Binding-site contacts:
Ligand atom C8 contacts residue C151 of chain 35.D at 3.7 Å.
Ligand atom C1 contacts residue TRP374 of chain 35.A at 3.6 Å (hydrophobic).
Ligand atom C6 contacts residue C151 of chain 35.D at 4.2 Å.
Ligand atom O3S contacts residue TRP374 of chain 35.A at 3.3 Å.
Ligand atom C11 contacts residue C151 of chain 35.D at 3.5 Å.
Ligand atom S1 contacts residue TRP374 of chain 35.A at 4.0 Å.
Ligand atom O3S contacts residue GLY222 of chain 35.A at 2.9 Å (h-bond).
Ligand atom C10 contacts residue C151 of chain 35.D at 3.4 Å.
Ligand atom C7 contacts residue C151 of chain 35.D at 3.4 Å.
Ligand atom O1S contacts residue TRP374 of chain 35.A at 4.3 Å.
Ligand atom O2S contacts residue ARG224 of chain 35.A at 4.5 Å.
Ligand atom O1S contacts residue PHE223 of chain 35.A at 4.5 Å.
Ligand atom O1S contacts residue LYS215 of chain 35.A at 2.7 Å (salt-bridge).
Ligand atom O1S contacts residue GLY222 of chain 35.A at 2.3 Å (h-bond).
Ligand atom S1 contacts residue GLY222 of chain 35.A at 3.0 Å (h-bond).
Ligand atom O3S contacts residue PHE223 of chain 35.A at 3.9 Å.
Ligand atom C2 contacts residue TRP374 of chain 35.A at 4.1 Å (hydrophobic).
Ligand atom C16 contacts residue ASP229 of chain 35.A at 4.3 Å.
Ligand atom C13 contacts residue C151 of chain 35.D at 4.5 Å.
Ligand atom S1 contacts residue ARG224 of chain 35.A at 4.3 Å.
Ligand atom O3S contacts residue ARG224 of chain 35.A at 2.9 Å (salt-bridge).
Ligand atom C9 contacts residue C151 of chain 35.D at 3.4 Å.
Ligand atom S1 contacts residue LYS215 of chain 35.A at 4.1 Å.
Ligand atom C5 contacts residue C151 of chain 35.D at 4.0 Å.
Ligand atom C3 contacts residue TRP374 of chain 35.A at 4.3 Å (hydrophobic).
Ligand atom C12 contacts residue C151 of chain 35.D at 3.4 Å.
Ligand atom O2S contacts residue GLY222 of chain 35.A at 3.3 Å (h-bond).

A protein and the small-molecule ligand that binds it are described below.
Small molecule (SMILES): CCCCCCCCCCCC[N+](C)(C)CCCS(=O)(=O)O

Sequence of chain 35.A:
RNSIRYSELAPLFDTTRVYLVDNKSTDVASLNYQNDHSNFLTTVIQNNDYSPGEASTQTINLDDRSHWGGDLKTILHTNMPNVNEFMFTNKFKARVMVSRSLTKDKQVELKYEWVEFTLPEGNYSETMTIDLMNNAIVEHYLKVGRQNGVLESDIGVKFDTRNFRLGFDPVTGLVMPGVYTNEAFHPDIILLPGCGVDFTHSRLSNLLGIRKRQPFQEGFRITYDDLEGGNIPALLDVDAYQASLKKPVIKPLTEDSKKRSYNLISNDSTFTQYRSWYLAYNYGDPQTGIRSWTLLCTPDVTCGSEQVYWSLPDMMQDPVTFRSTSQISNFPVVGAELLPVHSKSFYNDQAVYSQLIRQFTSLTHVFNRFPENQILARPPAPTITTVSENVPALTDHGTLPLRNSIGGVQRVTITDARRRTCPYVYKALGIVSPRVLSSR